Sequence of chain 1.A:
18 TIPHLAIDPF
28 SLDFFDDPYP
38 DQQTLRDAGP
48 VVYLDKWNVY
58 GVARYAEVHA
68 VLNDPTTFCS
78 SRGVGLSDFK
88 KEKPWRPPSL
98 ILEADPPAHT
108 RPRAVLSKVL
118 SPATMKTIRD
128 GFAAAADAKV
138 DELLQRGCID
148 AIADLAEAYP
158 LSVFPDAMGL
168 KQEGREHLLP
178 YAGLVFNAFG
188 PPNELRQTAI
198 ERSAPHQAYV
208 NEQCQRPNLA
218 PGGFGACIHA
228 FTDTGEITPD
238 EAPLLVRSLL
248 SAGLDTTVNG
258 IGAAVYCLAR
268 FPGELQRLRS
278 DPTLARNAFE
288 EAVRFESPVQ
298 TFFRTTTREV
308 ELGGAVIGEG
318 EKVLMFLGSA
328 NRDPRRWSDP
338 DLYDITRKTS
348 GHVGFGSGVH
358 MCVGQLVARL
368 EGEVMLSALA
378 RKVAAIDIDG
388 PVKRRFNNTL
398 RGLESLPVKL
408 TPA

The small molecule below binds the protein below.
Small molecule (SMILES): COc1cccc(-c2ccc(C(=O)O)cc2)c1

Binding-site contacts:
Ligand atom C13 contacts residue SER248 of chain 1.A at 3.9 Å.
Ligand atom O17 contacts residue ARG93 of chain 1.A at 3.0 Å (salt-bridge).
Ligand atom C05 contacts residue HEM1 of chain 1.C at 3.2 Å.
Ligand atom C11 contacts residue ALA249 of chain 1.A at 3.9 Å (hydrophobic).
Ligand atom C05 contacts residue PHE183 of chain 1.A at 3.8 Å (hydrophobic).
Ligand atom C11 contacts residue LEU99 of chain 1.A at 3.7 Å (hydrophobic).
Ligand atom C10 contacts residue LEU99 of chain 1.A at 3.7 Å (hydrophobic).
Ligand atom O16 contacts residue LEU99 of chain 1.A at 3.8 Å.
Ligand atom C04 contacts residue PHE183 of chain 1.A at 3.9 Å (hydrophobic).
Ligand atom C04 contacts residue HEM1 of chain 1.C at 3.8 Å.
Ligand atom C14 contacts residue PHE186 of chain 1.A at 3.7 Å (hydrophobic).
Ligand atom C13 contacts residue LEU99 of chain 1.A at 3.6 Å (hydrophobic).
Ligand atom C08 contacts residue PHE183 of chain 1.A at 3.7 Å (hydrophobic).
Ligand atom C05 contacts residue VAL296 of chain 1.A at 3.7 Å (hydrophobic).
Ligand atom C13 contacts residue ARG93 of chain 1.A at 3.9 Å.
Ligand atom C08 contacts residue PHE186 of chain 1.A at 3.9 Å (hydrophobic).
Ligand atom O16 contacts residue SER96 of chain 1.A at 2.6 Å (h-bond).
Ligand atom C06 contacts residue HEM1 of chain 1.C at 3.5 Å.
Ligand atom C15 contacts residue SER245 of chain 1.A at 3.4 Å.
Ligand atom O02 contacts residue PHE299 of chain 1.A at 3.6 Å.
Ligand atom O17 contacts residue SER248 of chain 1.A at 3.5 Å.
Ligand atom C15 contacts residue ARG93 of chain 1.A at 3.9 Å.
Ligand atom C01 contacts residue PHE186 of chain 1.A at 3.7 Å (hydrophobic).
Ligand atom O16 contacts residue ILE98 of chain 1.A at 3.7 Å.
Ligand atom C06 contacts residue PHE183 of chain 1.A at 3.8 Å (hydrophobic).
Ligand atom C10 contacts residue ALA249 of chain 1.A at 3.6 Å (hydrophobic).
Ligand atom C15 contacts residue SER96 of chain 1.A at 3.5 Å.
Ligand atom C01 contacts residue VAL81 of chain 1.A at 3.6 Å (hydrophobic).
Ligand atom C14 contacts residue LEU99 of chain 1.A at 3.6 Å (hydrophobic).
Ligand atom O16 contacts residue SER245 of chain 1.A at 2.6 Å (h-bond).
Ligand atom C11 contacts residue HEM1 of chain 1.C at 3.7 Å.
Ligand atom C04 contacts residue VAL296 of chain 1.A at 3.5 Å (hydrophobic).
Ligand atom C07 contacts residue PHE183 of chain 1.A at 3.6 Å (hydrophobic).
Ligand atom C09 contacts residue LEU99 of chain 1.A at 3.7 Å (hydrophobic).
Ligand atom C03 contacts residue PHE183 of chain 1.A at 3.8 Å (hydrophobic).
Ligand atom C01 contacts residue PHE299 of chain 1.A at 3.5 Å (hydrophobic).
Ligand atom C10 contacts residue HEM1 of chain 1.C at 3.5 Å.
Ligand atom C09 contacts residue ALA249 of chain 1.A at 3.7 Å (hydrophobic).
Ligand atom O17 contacts residue SER245 of chain 1.A at 3.4 Å.
Ligand atom C12 contacts residue LEU99 of chain 1.A at 3.7 Å (hydrophobic).